Binding-site contacts:
Ligand atom CE2 contacts residue PHE113 of chain 1.C at 3.6 Å (hydrophobic).
Ligand atom CE1 contacts residue PHE234 of chain 1.C at 3.6 Å (hydrophobic).
Ligand atom CD2 contacts residue ALA239 of chain 1.C at 3.9 Å (hydrophobic).
Ligand atom CE1 contacts residue MET119 of chain 1.C at 3.8 Å (hydrophobic).
Ligand atom CD2 contacts residue ALA242 of chain 1.C at 4.1 Å (hydrophobic).
Ligand atom CZ contacts residue PHE234 of chain 1.C at 3.8 Å (hydrophobic).
Ligand atom CZ contacts residue ALA239 of chain 1.C at 3.8 Å (hydrophobic).
Ligand atom CD2 contacts residue GLU114 of chain 1.C at 3.9 Å.
Ligand atom N contacts residue GLU114 of chain 1.C at 2.7 Å (salt-bridge).
Ligand atom CG contacts residue GLN310 of chain 1.C at 4.2 Å.
Ligand atom CD1 contacts residue GLN310 of chain 1.C at 3.8 Å.
Ligand atom N contacts residue TYR149 of chain 1.C at 4.0 Å.
Ligand atom NXT contacts residue SER60 of chain 1.C at 3.6 Å.
Ligand atom N contacts residue SER60 of chain 1.C at 3.2 Å (h-bond).
Ligand atom CB contacts residue GLN310 of chain 1.C at 3.5 Å.
Ligand atom CE1 contacts residue GLU114 of chain 1.C at 3.6 Å.
Ligand atom NXT contacts residue LEU308 of chain 1.C at 3.9 Å.
Ligand atom NXT contacts residue GLN310 of chain 1.C at 3.8 Å.
Ligand atom CA contacts residue GLU114 of chain 1.C at 3.3 Å.
Ligand atom C contacts residue GLN310 of chain 1.C at 3.2 Å.
Ligand atom CD1 contacts residue GLU114 of chain 1.C at 3.3 Å.
Ligand atom N contacts residue ASN151 of chain 1.C at 3.1 Å (h-bond).
Ligand atom C contacts residue SER60 of chain 1.C at 3.0 Å.
Ligand atom CB contacts residue ALA59 of chain 1.C at 3.9 Å (hydrophobic).
Ligand atom CE2 contacts residue GLU114 of chain 1.C at 4.0 Å.
Ligand atom O contacts residue LEU308 of chain 1.C at 4.1 Å.
Ligand atom CE2 contacts residue ALA239 of chain 1.C at 3.6 Å (hydrophobic).
Ligand atom O contacts residue ALA59 of chain 1.C at 3.3 Å.
Ligand atom O contacts residue SER60 of chain 1.C at 3.0 Å (h-bond).
Ligand atom CB contacts residue SER60 of chain 1.C at 3.5 Å.
Ligand atom CZ contacts residue PHE113 of chain 1.C at 4.0 Å (hydrophobic).
Ligand atom O contacts residue GLN310 of chain 1.C at 2.7 Å (h-bond).
Ligand atom O contacts residue GLY309 of chain 1.C at 3.4 Å.
Ligand atom CA contacts residue SER60 of chain 1.C at 3.4 Å.
Ligand atom NXT contacts residue PHE282 of chain 1.C at 3.6 Å.
Ligand atom CZ contacts residue GLU114 of chain 1.C at 3.8 Å.
Ligand atom CG contacts residue GLU114 of chain 1.C at 3.6 Å.
Ligand atom CA contacts residue GLN310 of chain 1.C at 3.2 Å.
Ligand atom CD2 contacts residue ASN151 of chain 1.C at 3.6 Å.
Ligand atom CB contacts residue GLU114 of chain 1.C at 4.0 Å.

Sequence of chain 1.C:
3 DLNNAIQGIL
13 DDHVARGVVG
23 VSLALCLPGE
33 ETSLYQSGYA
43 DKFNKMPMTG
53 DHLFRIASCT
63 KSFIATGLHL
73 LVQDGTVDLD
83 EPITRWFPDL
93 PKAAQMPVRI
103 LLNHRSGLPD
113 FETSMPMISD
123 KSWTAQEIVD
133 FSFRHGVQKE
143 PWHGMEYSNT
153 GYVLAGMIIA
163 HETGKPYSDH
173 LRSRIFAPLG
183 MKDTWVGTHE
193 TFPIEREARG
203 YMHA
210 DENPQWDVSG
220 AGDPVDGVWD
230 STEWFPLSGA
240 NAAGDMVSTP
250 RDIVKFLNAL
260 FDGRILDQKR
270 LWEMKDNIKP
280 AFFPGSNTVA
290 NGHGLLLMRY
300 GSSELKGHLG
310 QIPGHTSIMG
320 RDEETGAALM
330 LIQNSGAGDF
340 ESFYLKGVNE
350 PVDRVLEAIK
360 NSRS

A protein and the small-molecule ligand that binds it are described below.
Small molecule (SMILES): NC(=O)[C@@H](N)Cc1ccccc1